The small molecule below binds the protein below.
Small molecule (SMILES): CC(C)CCC[C@@H](C)[C@H]1CC[C@H]2[C@@H]3CC=C4C[C@@H](O)CC[C@]4(C)[C@H]3CC[C@]12C

Binding-site contacts:
Ligand atom C15 contacts residue CLR1 of chain 1.LA at 4.2 Å.
Ligand atom C7 contacts residue CLR1 of chain 1.LA at 3.8 Å.
Ligand atom C27 contacts residue LEU226 of chain 1.D at 4.3 Å (hydrophobic).
Ligand atom C1 contacts residue LEU101 of chain 1.D at 4.0 Å (hydrophobic).
Ligand atom C22 contacts residue ILE229 of chain 1.D at 4.0 Å (hydrophobic).
Ligand atom C12 contacts residue LEU101 of chain 1.D at 4.5 Å (hydrophobic).
Ligand atom C2 contacts residue PTY1 of chain 1.HA at 4.3 Å.
Ligand atom C24 contacts residue TYR230 of chain 1.D at 4.1 Å (hydrophobic).
Ligand atom C26 contacts residue PTY1 of chain 1.HA at 4.3 Å.
Ligand atom C25 contacts residue PTY1 of chain 1.HA at 4.2 Å.
Ligand atom C20 contacts residue PTY1 of chain 1.HA at 3.9 Å.
Ligand atom C27 contacts residue PHE116 of chain 1.D at 3.9 Å (hydrophobic).
Ligand atom C25 contacts residue LEU226 of chain 1.D at 4.1 Å (hydrophobic).
Ligand atom C12 contacts residue PTY1 of chain 1.HA at 3.2 Å.
Ligand atom C24 contacts residue LEU226 of chain 1.D at 4.2 Å (hydrophobic).
Ligand atom C11 contacts residue PTY1 of chain 1.HA at 3.4 Å.
Ligand atom C24 contacts residue PTY1 of chain 1.HA at 4.4 Å.
Ligand atom C17 contacts residue TYR233 of chain 1.D at 4.3 Å (hydrophobic).
Ligand atom C11 contacts residue LEU101 of chain 1.D at 4.3 Å (hydrophobic).
Ligand atom C21 contacts residue PTY1 of chain 1.HA at 3.5 Å.
Ligand atom C21 contacts residue TYR230 of chain 1.D at 3.4 Å (hydrophobic).
Ligand atom C16 contacts residue TYR233 of chain 1.D at 4.1 Å (hydrophobic).
Ligand atom C1 contacts residue PTY1 of chain 1.HA at 3.9 Å.
Ligand atom C9 contacts residue LEU101 of chain 1.D at 4.5 Å (hydrophobic).
Ligand atom C23 contacts residue ILE229 of chain 1.D at 4.5 Å (hydrophobic).
Ligand atom C7 contacts residue TYR233 of chain 1.D at 4.5 Å (hydrophobic).
Ligand atom C27 contacts residue PTY1 of chain 1.HA at 3.2 Å.
Ligand atom O1 contacts residue PTY1 of chain 1.HA at 4.0 Å.
Ligand atom C15 contacts residue TYR233 of chain 1.D at 4.2 Å (hydrophobic).
Ligand atom C6 contacts residue CLR1 of chain 1.LA at 4.3 Å.

Sequence of chain 1.D:
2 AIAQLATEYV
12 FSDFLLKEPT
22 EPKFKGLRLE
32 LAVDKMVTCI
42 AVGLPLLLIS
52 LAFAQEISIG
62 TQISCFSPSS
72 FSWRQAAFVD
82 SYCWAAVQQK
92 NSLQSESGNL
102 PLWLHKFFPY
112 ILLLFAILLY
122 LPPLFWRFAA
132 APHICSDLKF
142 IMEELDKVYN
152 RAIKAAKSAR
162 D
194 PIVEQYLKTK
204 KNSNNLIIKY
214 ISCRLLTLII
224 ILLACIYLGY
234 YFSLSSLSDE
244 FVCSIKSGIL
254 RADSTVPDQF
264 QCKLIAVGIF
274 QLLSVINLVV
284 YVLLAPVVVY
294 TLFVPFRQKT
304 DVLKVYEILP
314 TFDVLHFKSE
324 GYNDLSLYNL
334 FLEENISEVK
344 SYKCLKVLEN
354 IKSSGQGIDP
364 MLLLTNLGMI